Sequence of chain 58.A:
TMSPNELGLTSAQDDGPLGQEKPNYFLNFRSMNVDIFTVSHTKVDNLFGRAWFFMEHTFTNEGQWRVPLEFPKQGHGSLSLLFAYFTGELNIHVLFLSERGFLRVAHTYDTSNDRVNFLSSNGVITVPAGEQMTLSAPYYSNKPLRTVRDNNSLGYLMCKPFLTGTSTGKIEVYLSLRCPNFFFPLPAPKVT

Sequence of chain 58.B:
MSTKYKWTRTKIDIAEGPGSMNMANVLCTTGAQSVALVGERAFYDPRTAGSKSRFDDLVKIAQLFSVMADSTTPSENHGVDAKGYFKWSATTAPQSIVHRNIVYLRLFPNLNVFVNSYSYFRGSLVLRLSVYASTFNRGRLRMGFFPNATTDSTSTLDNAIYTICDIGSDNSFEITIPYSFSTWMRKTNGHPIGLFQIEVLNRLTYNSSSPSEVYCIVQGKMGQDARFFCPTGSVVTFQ

Sequence of chain 60.B:
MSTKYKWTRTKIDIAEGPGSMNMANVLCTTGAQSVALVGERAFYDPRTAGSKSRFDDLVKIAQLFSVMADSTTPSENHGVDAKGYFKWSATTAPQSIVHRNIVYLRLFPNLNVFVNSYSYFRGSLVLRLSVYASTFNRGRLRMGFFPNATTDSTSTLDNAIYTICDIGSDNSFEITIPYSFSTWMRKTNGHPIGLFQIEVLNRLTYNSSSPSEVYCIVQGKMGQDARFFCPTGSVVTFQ

Binding-site contacts:
Ligand atom C5' contacts residue ARG202 of chain 58.A at 3.9 Å.
Ligand atom N3 contacts residue ARG55 of chain 58.B at 3.2 Å (salt-bridge).
Ligand atom O2 contacts residue TRP21 of chain 56.B at 2.9 Å.
Ligand atom O2' contacts residue ARG55 of chain 58.B at 3.1 Å (salt-bridge).
Ligand atom C4 contacts residue TRP21 of chain 56.B at 3.7 Å (hydrophobic).
Ligand atom C2 contacts residue ALA56 of chain 58.B at 3.8 Å (hydrophobic).
Ligand atom O2' contacts residue CYS203 of chain 58.A at 3.3 Å (h-bond).
Ligand atom C4' contacts residue TYR19 of chain 60.B at 3.8 Å (hydrophobic).
Ligand atom N6 contacts residue TYR58 of chain 58.B at 3.5 Å (h-bond).
Ligand atom N1 contacts residue TRP21 of chain 56.B at 3.8 Å.
Ligand atom N3 contacts residue TRP21 of chain 56.B at 3.2 Å.
Ligand atom O2' contacts residue LEU41 of chain 58.B at 3.8 Å.
Ligand atom C2 contacts residue TRP21 of chain 56.B at 3.2 Å (hydrophobic).
Ligand atom O2' contacts residue THR44 of chain 58.B at 3.9 Å.
Ligand atom O2' contacts residue THR17 of chain 56.B at 2.8 Å.
Ligand atom O3' contacts residue TYR19 of chain 60.B at 3.0 Å (h-bond).
Ligand atom C1' contacts residue ARG68 of chain 58.B at 3.8 Å.
Ligand atom N1 contacts residue ARG68 of chain 58.B at 3.9 Å.
Ligand atom OP1 contacts residue MET15 of chain 56.B at 3.1 Å.
Ligand atom C6 contacts residue TYR58 of chain 58.B at 3.8 Å (hydrophobic).
Ligand atom P contacts residue TYR19 of chain 60.B at 4.0 Å.
Ligand atom O4' contacts residue ARG68 of chain 58.B at 3.0 Å (salt-bridge).
Ligand atom OP1 contacts residue THR17 of chain 56.B at 3.7 Å.
Ligand atom OP2 contacts residue ARG202 of chain 58.A at 3.6 Å.
Ligand atom O2' contacts residue ARG55 of chain 58.B at 3.8 Å.
Ligand atom C2 contacts residue TYR58 of chain 58.B at 3.8 Å (hydrophobic).
Ligand atom C2' contacts residue THR17 of chain 56.B at 3.7 Å.
Ligand atom O2 contacts residue TYR58 of chain 58.B at 3.6 Å.
Ligand atom OP2 contacts residue ARG55 of chain 58.B at 2.9 Å (salt-bridge).
Ligand atom N1 contacts residue TYR58 of chain 58.B at 3.5 Å.
Ligand atom O4 contacts residue TRP21 of chain 56.B at 3.4 Å.
Ligand atom OP1 contacts residue TYR19 of chain 60.B at 3.6 Å (h-bond).
Ligand atom N1 contacts residue ALA56 of chain 58.B at 3.2 Å (h-bond).
Ligand atom C2' contacts residue ARG55 of chain 58.B at 3.4 Å.
Ligand atom P contacts residue THR17 of chain 56.B at 3.9 Å.
Ligand atom C2 contacts residue ARG55 of chain 58.B at 3.1 Å.
Ligand atom O2' contacts residue TYR19 of chain 60.B at 3.7 Å.
Ligand atom OP2 contacts residue THR17 of chain 56.B at 3.5 Å.
Ligand atom O4' contacts residue ARG202 of chain 58.A at 3.9 Å.
Ligand atom C1' contacts residue TRP21 of chain 56.B at 3.9 Å (hydrophobic).

Sequence of chain 56.B:
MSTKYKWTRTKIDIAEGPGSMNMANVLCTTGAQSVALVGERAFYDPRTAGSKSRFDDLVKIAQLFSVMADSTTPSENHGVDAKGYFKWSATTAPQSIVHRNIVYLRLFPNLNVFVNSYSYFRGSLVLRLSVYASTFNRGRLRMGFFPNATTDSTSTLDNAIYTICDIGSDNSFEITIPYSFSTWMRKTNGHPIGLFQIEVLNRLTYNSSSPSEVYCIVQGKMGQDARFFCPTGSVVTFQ

The small molecule below binds the protein below.
Small molecule (SMILES): Nc1ncnc2c1ncn2[C@@H]1O[C@H](CO)[C@@H](O[P](=O)(O)OC[C@H]2O[C@@H](n3ccc(=O)[nH]c3=O)[C@H](O)[C@@H]2O[P](=O)(O)OC[C@H]2O[C@@H](n3ccc(=O)[nH]c3=O)[C@H](O)[C@@H]2O[P](=O)(O)OC[C@H]2O[C@@H](n3ccc(=O)[nH]c3=O)[C@H](O)[C@@H]2O[P](=O)(O)OC[C@H]2O[C@@H](n3ccc(=O)[nH]c3=O)[C@H](O)[C@@H]2O[P](=O)(O)OC[C@H]2O[C@@H](n3ccc(=O)[nH]c3=O)[C@H](O)[C@@H]2O)[C@H]1O